Binding-site contacts:
Ligand atom O5 contacts residue TRP7 of chain 1.D at 2.4 Å.
Ligand atom O6 contacts residue TRP7 of chain 1.D at 4.2 Å.
Ligand atom C5 contacts residue TRP7 of chain 1.D at 3.8 Å (hydrophobic).
Ligand atom C5 contacts residue ARG24 of chain 1.D at 4.0 Å.
Ligand atom C2 contacts residue TRP7 of chain 1.D at 2.5 Å (hydrophobic).
Ligand atom O3 contacts residue TRP7 of chain 1.D at 4.4 Å.
Ligand atom C3 contacts residue GLU6 of chain 1.D at 4.2 Å.
Ligand atom O3 contacts residue GLU6 of chain 1.D at 3.1 Å (salt-bridge).
Ligand atom O2 contacts residue GLU6 of chain 1.D at 3.4 Å (salt-bridge).
Ligand atom C1 contacts residue ARG24 of chain 1.D at 3.8 Å.
Ligand atom C4 contacts residue TRP7 of chain 1.D at 4.2 Å (hydrophobic).
Ligand atom C3 contacts residue TRP7 of chain 1.D at 3.8 Å (hydrophobic).
Ligand atom C1 contacts residue TRP7 of chain 1.D at 1.5 Å (hydrophobic).
Ligand atom O4 contacts residue TRP7 of chain 1.D at 4.3 Å.
Ligand atom C6 contacts residue ARG24 of chain 1.D at 4.3 Å.
Ligand atom O2 contacts residue ASP5 of chain 1.D at 4.3 Å.
Ligand atom O5 contacts residue ARG24 of chain 1.D at 3.0 Å (salt-bridge).
Ligand atom C2 contacts residue GLU6 of chain 1.D at 4.5 Å.
Ligand atom O6 contacts residue ARG24 of chain 1.D at 3.5 Å (salt-bridge).
Ligand atom O2 contacts residue TRP7 of chain 1.D at 3.0 Å (h-bond).

The small molecule below binds the protein below.
Small molecule (SMILES): OC[C@H]1O[C@H](O)[C@@H](O)[C@@H](O)[C@@H]1O

Sequence of chain 1.D:
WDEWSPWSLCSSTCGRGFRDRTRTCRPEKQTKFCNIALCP